Sequence of chain 1.A:
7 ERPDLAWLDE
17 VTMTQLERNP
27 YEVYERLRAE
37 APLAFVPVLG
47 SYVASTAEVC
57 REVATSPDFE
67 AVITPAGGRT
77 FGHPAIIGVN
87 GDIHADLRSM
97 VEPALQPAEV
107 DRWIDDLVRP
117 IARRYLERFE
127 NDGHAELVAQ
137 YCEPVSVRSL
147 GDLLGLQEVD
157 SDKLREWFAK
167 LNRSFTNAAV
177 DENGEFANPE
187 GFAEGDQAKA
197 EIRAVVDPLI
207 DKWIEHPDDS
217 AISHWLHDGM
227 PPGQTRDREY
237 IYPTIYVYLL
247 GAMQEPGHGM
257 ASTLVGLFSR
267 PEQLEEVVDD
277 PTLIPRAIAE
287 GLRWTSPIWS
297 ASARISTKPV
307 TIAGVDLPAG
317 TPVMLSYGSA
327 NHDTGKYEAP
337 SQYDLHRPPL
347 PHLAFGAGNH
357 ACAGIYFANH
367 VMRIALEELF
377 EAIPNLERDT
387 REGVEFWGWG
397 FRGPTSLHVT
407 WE

Binding-site contacts:
Ligand atom CAA contacts residue ALA248 of chain 1.A at 3.9 Å (hydrophobic).
Ligand atom OAC contacts residue GLY247 of chain 1.A at 3.0 Å (h-bond).
Ligand atom CAE contacts residue PHE171 of chain 1.A at 3.8 Å (hydrophobic).
Ligand atom CAI contacts residue ILE294 of chain 1.A at 3.7 Å (hydrophobic).
Ligand atom OAH contacts residue VAL243 of chain 1.A at 3.0 Å (h-bond).
Ligand atom CAG contacts residue HEM1 of chain 1.B at 4.1 Å.
Ligand atom OAC contacts residue VAL243 of chain 1.A at 2.5 Å (h-bond).
Ligand atom CAE contacts residue ALA297 of chain 1.A at 4.2 Å (hydrophobic).
Ligand atom CAJ contacts residue GLY247 of chain 1.A at 3.9 Å.
Ligand atom CAJ contacts residue PHE77 of chain 1.A at 4.2 Å (hydrophobic).
Ligand atom CAA contacts residue GLY247 of chain 1.A at 4.2 Å.
Ligand atom CAK contacts residue VAL243 of chain 1.A at 3.8 Å (hydrophobic).
Ligand atom CAF contacts residue PHE397 of chain 1.A at 3.7 Å (hydrophobic).
Ligand atom CAF contacts residue PHE171 of chain 1.A at 3.9 Å (hydrophobic).
Ligand atom OAB contacts residue SER298 of chain 1.A at 3.0 Å (h-bond).
Ligand atom CAF contacts residue PHE77 of chain 1.A at 3.9 Å (hydrophobic).
Ligand atom CAK contacts residue ILE294 of chain 1.A at 4.2 Å (hydrophobic).
Ligand atom CAD contacts residue HEM1 of chain 1.B at 3.6 Å.
Ligand atom CAE contacts residue PHE397 of chain 1.A at 3.9 Å (hydrophobic).
Ligand atom OAB contacts residue HEM1 of chain 1.B at 3.9 Å.
Ligand atom CAK contacts residue GLY247 of chain 1.A at 3.9 Å.
Ligand atom OAH contacts residue GLY247 of chain 1.A at 3.4 Å.
Ligand atom CAA contacts residue VAL243 of chain 1.A at 3.9 Å (hydrophobic).
Ligand atom CAD contacts residue ILE294 of chain 1.A at 3.6 Å (hydrophobic).
Ligand atom CAI contacts residue ILE83 of chain 1.A at 4.1 Å (hydrophobic).
Ligand atom OAH contacts residue ALA248 of chain 1.A at 3.6 Å.
Ligand atom OAC contacts residue TYR242 of chain 1.A at 4.2 Å.
Ligand atom CAD contacts residue ALA297 of chain 1.A at 4.4 Å (hydrophobic).
Ligand atom CAJ contacts residue VAL243 of chain 1.A at 3.6 Å (hydrophobic).
Ligand atom OAB contacts residue ALA297 of chain 1.A at 3.6 Å.
Ligand atom OAC contacts residue PHE77 of chain 1.A at 3.8 Å.
Ligand atom CAF contacts residue ILE83 of chain 1.A at 4.0 Å (hydrophobic).
Ligand atom CAA contacts residue HEM1 of chain 1.B at 3.2 Å.
Ligand atom CAG contacts residue ILE83 of chain 1.A at 4.2 Å (hydrophobic).
Ligand atom CAE contacts residue ILE83 of chain 1.A at 3.7 Å (hydrophobic).
Ligand atom OAB contacts residue ILE294 of chain 1.A at 3.9 Å.
Ligand atom CAG contacts residue ILE294 of chain 1.A at 3.4 Å (hydrophobic).
Ligand atom OAC contacts residue LEU246 of chain 1.A at 3.5 Å.
Ligand atom CAD contacts residue SER298 of chain 1.A at 3.7 Å.
Ligand atom CAJ contacts residue PHE397 of chain 1.A at 4.3 Å (hydrophobic).

The small molecule below binds the protein below.
Small molecule (SMILES): COc1cc(C=O)ccc1O